The protein below binds the small molecule below.
Small molecule (SMILES): CC(=O)N[C@H]1[C@H]([C@H](O)[C@H](O)CO)O[C@@](O[C@H]2[C@@H](O)[C@@H](CO)O[C@@H](O[C@H]3[C@H](O)[C@@H](O)[C@H](O)O[C@@H]3CO)[C@@H]2O)(C(=O)O)C[C@@H]1O

Sequence of chain 6.D:
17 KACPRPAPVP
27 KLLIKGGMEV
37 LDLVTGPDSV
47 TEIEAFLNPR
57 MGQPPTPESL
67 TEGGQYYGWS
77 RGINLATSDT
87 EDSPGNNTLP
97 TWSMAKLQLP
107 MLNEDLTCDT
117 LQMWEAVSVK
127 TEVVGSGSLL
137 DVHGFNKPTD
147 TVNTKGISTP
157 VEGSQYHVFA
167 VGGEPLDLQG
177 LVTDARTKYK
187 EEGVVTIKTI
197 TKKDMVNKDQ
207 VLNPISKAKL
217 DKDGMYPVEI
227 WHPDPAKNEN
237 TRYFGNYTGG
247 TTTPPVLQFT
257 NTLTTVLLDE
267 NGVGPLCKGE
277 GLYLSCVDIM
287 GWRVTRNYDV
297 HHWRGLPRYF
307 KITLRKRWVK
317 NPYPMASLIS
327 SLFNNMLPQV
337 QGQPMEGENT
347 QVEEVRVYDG

Binding-site contacts:
Ligand atom O4 contacts residue TYR72 of chain 6.C at 3.8 Å.
Ligand atom O4 contacts residue ILE79 of chain 6.C at 3.7 Å.
Ligand atom O1B contacts residue TYR72 of chain 6.C at 4.4 Å.
Ligand atom O4 contacts residue HIS298 of chain 6.C at 3.2 Å (h-bond).
Ligand atom O3 contacts residue GLY78 of chain 6.C at 3.4 Å.
Ligand atom C3 contacts residue GLY78 of chain 6.C at 3.9 Å.
Ligand atom C2 contacts residue GLY78 of chain 6.C at 4.1 Å.
Ligand atom O9 contacts residue ARG77 of chain 6.C at 3.8 Å.
Ligand atom C4 contacts residue HIS298 of chain 6.C at 3.8 Å.
Ligand atom O4 contacts residue THR291 of chain 6.C at 3.3 Å.
Ligand atom C10 contacts residue TYR72 of chain 6.C at 4.0 Å (hydrophobic).
Ligand atom C6 contacts residue ASN93 of chain 6.C at 3.7 Å.
Ligand atom O4 contacts residue GLY78 of chain 6.C at 3.1 Å.
Ligand atom C1 contacts residue GLY78 of chain 6.C at 4.2 Å.
Ligand atom O1A contacts residue TYR72 of chain 6.C at 3.6 Å.
Ligand atom C3 contacts residue GLY78 of chain 6.C at 4.3 Å.
Ligand atom O4 contacts residue ARG289 of chain 6.C at 4.5 Å.
Ligand atom O8 contacts residue ARG77 of chain 6.C at 3.6 Å (salt-bridge).
Ligand atom C11 contacts residue TYR72 of chain 6.C at 4.3 Å (hydrophobic).
Ligand atom O1A contacts residue ARG77 of chain 6.C at 3.0 Å (salt-bridge).
Ligand atom C4 contacts residue TYR72 of chain 6.C at 3.4 Å (hydrophobic).
Ligand atom O4 contacts residue ASN80 of chain 6.C at 4.3 Å.
Ligand atom N5 contacts residue TYR72 of chain 6.C at 3.1 Å (h-bond).
Ligand atom C4 contacts residue ARG77 of chain 6.C at 4.4 Å.
Ligand atom C6 contacts residue TYR72 of chain 6.C at 3.9 Å (hydrophobic).
Ligand atom O1A contacts residue HIS298 of chain 6.C at 4.3 Å.
Ligand atom O1B contacts residue ARG77 of chain 6.C at 2.7 Å (salt-bridge).
Ligand atom C5 contacts residue TYR72 of chain 6.C at 3.6 Å (hydrophobic).
Ligand atom O10 contacts residue ASN293 of chain 6.C at 4.5 Å.
Ligand atom C2 contacts residue ARG77 of chain 6.C at 4.4 Å.
Ligand atom C4 contacts residue GLY78 of chain 6.C at 3.2 Å.
Ligand atom O6 contacts residue ASN93 of chain 6.C at 3.4 Å (h-bond).
Ligand atom O10 contacts residue THR291 of chain 6.C at 4.4 Å.
Ligand atom C1 contacts residue TYR72 of chain 6.C at 4.3 Å (hydrophobic).
Ligand atom C1 contacts residue ARG77 of chain 6.C at 3.3 Å.
Ligand atom O1A contacts residue GLY78 of chain 6.C at 3.8 Å.
Ligand atom O3 contacts residue VAL296 of chain 6.C at 4.4 Å.
Ligand atom C3 contacts residue HIS298 of chain 6.C at 3.5 Å.
Ligand atom C3 contacts residue ARG77 of chain 6.C at 4.2 Å.
Ligand atom C11 contacts residue ASP85 of chain 6.D at 4.0 Å.

Sequence of chain 6.C:
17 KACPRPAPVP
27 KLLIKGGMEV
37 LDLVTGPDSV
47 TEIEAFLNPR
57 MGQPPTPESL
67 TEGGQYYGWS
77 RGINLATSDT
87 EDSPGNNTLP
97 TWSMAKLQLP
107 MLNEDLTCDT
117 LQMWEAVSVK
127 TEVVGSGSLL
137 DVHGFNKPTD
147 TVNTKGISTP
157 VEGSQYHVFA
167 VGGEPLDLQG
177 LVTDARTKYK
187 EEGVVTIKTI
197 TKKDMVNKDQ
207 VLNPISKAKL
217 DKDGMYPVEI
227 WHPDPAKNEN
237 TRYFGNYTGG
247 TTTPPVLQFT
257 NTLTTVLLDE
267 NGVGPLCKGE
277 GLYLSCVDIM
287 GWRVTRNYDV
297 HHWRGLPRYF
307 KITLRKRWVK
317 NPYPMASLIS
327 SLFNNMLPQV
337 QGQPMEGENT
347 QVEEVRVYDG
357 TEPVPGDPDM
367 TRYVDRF